Sequence of chain 1.B:
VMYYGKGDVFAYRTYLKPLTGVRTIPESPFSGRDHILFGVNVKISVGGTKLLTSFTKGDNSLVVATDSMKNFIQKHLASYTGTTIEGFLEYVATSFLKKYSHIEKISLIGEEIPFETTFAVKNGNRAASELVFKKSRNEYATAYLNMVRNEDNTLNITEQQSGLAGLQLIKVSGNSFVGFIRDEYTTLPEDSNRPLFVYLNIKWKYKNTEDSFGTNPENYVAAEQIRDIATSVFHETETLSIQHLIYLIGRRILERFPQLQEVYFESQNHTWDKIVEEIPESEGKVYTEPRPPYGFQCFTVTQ

Sequence of chain 1.A:
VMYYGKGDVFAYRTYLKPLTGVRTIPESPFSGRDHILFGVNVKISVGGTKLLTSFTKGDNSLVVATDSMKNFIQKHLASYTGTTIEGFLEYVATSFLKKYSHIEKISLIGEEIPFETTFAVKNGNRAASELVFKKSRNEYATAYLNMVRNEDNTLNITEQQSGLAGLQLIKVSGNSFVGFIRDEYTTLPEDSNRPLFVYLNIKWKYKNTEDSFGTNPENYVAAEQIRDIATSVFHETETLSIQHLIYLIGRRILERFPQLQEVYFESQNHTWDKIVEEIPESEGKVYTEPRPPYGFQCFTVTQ

The small molecule below binds the protein below.
Small molecule (SMILES): O=c1[nH]c(=O)c2nn[nH]c2[nH]1

Binding-site contacts:
Ligand atom N9 contacts residue PHE177 of chain 1.A at 3.4 Å.
Ligand atom C2 contacts residue GLN243 of chain 1.A at 3.7 Å.
Ligand atom N8 contacts residue THR66 of chain 1.B at 3.5 Å (h-bond).
Ligand atom O2 contacts residue PHE177 of chain 1.A at 4.0 Å.
Ligand atom O2 contacts residue ILE242 of chain 1.A at 2.8 Å (h-bond).
Ligand atom C5 contacts residue PHE177 of chain 1.A at 3.4 Å (hydrophobic).
Ligand atom O6 contacts residue TYR4 of chain 1.B at 3.7 Å.
Ligand atom N9 contacts residue LEU188 of chain 1.A at 3.8 Å.
Ligand atom O6 contacts residue THR66 of chain 1.B at 3.7 Å.
Ligand atom N9 contacts residue ARG194 of chain 1.A at 4.2 Å.
Ligand atom N1 contacts residue GLN243 of chain 1.A at 2.9 Å (h-bond).
Ligand atom O6 contacts residue GLN243 of chain 1.A at 3.0 Å (h-bond).
Ligand atom N7 contacts residue PHE177 of chain 1.A at 3.6 Å.
Ligand atom O6 contacts residue VAL63 of chain 1.B at 4.0 Å.
Ligand atom C4 contacts residue ARG194 of chain 1.A at 3.9 Å.
Ligand atom O2 contacts residue ARG194 of chain 1.A at 2.8 Å (salt-bridge).
Ligand atom C6 contacts residue GLN297 of chain 1.A at 4.1 Å.
Ligand atom N8 contacts residue ASP67 of chain 1.B at 4.0 Å.
Ligand atom C6 contacts residue GLN243 of chain 1.A at 3.7 Å.
Ligand atom N1 contacts residue GLN297 of chain 1.A at 3.8 Å.
Ligand atom C6 contacts residue PHE177 of chain 1.A at 3.5 Å (hydrophobic).
Ligand atom C4 contacts residue PHE177 of chain 1.A at 3.3 Å (hydrophobic).
Ligand atom N8 contacts residue LEU188 of chain 1.A at 3.7 Å.
Ligand atom O2 contacts residue GLN243 of chain 1.A at 3.6 Å.
Ligand atom N3 contacts residue ARG194 of chain 1.A at 3.1 Å (salt-bridge).
Ligand atom C2 contacts residue ILE242 of chain 1.A at 3.9 Å (hydrophobic).
Ligand atom C2 contacts residue PHE177 of chain 1.A at 3.7 Å (hydrophobic).
Ligand atom N7 contacts residue THR66 of chain 1.B at 2.9 Å (h-bond).
Ligand atom N1 contacts residue PHE177 of chain 1.A at 3.7 Å.
Ligand atom N3 contacts residue ASN269 of chain 1.A at 3.6 Å.
Ligand atom O2 contacts residue SER241 of chain 1.A at 3.4 Å.
Ligand atom O6 contacts residue GLN297 of chain 1.A at 4.0 Å.
Ligand atom N8 contacts residue ALA65 of chain 1.B at 3.7 Å.
Ligand atom N8 contacts residue PHE177 of chain 1.A at 3.6 Å.
Ligand atom N3 contacts residue PHE177 of chain 1.A at 3.8 Å.
Ligand atom O6 contacts residue PHE177 of chain 1.A at 4.0 Å.
Ligand atom C2 contacts residue ARG194 of chain 1.A at 3.5 Å.
Ligand atom N7 contacts residue ALA65 of chain 1.B at 3.5 Å.
Ligand atom C4 contacts residue ASN269 of chain 1.A at 4.1 Å.
Ligand atom C5 contacts residue THR66 of chain 1.B at 4.0 Å.